This protein binds this small molecule.
Small molecule (SMILES): CC(=O)N[C@@H]1[C@@H](O)[C@H](O)[C@@H](CO)O[C@H]1O

Binding-site contacts:
Ligand atom O5 contacts residue ASN243 of chain 1.A at 2.4 Å (h-bond).
Ligand atom C4 contacts residue ASN243 of chain 1.A at 4.3 Å.
Ligand atom C8 contacts residue ASN243 of chain 1.A at 4.3 Å.
Ligand atom C1 contacts residue ASN243 of chain 1.A at 1.4 Å.
Ligand atom C5 contacts residue ASN243 of chain 1.A at 3.7 Å.
Ligand atom O7 contacts residue HIS87 of chain 1.A at 3.2 Å.
Ligand atom C7 contacts residue HIS87 of chain 1.A at 3.8 Å.
Ligand atom C7 contacts residue ASN243 of chain 1.A at 3.2 Å.
Ligand atom C3 contacts residue ASN243 of chain 1.A at 3.8 Å.
Ligand atom C2 contacts residue ASN243 of chain 1.A at 2.6 Å.
Ligand atom N2 contacts residue ASN243 of chain 1.A at 2.9 Å (h-bond).
Ligand atom C8 contacts residue HIS87 of chain 1.A at 3.8 Å.
Ligand atom C8 contacts residue LYS231 of chain 1.A at 3.7 Å.
Ligand atom O7 contacts residue ASN243 of chain 1.A at 3.1 Å (h-bond).

Sequence of chain 1.A:
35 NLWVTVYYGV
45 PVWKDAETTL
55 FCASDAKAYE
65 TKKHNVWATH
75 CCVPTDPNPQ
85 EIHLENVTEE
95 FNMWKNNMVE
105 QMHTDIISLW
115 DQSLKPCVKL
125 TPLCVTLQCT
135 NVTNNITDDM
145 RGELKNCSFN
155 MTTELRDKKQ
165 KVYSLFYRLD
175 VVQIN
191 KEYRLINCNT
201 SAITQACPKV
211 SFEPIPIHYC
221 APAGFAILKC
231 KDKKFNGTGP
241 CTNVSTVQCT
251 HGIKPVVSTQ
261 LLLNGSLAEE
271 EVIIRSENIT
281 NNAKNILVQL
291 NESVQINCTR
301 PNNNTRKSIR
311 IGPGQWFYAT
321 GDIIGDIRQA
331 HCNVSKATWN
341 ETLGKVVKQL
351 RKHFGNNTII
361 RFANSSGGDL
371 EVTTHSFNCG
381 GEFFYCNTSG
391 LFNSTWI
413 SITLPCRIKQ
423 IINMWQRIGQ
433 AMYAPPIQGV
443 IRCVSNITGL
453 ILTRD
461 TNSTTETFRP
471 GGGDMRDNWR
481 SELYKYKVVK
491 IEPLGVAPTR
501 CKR